This protein binds this small molecule.
Small molecule (SMILES): CC(=O)N[C@H]1[C@H](O[C@H]2[C@H](O)[C@@H](NC(C)=O)CO[C@@H]2CO)O[C@H](CO)[C@@H](O)[C@@H]1O

Sequence of chain 1.B:
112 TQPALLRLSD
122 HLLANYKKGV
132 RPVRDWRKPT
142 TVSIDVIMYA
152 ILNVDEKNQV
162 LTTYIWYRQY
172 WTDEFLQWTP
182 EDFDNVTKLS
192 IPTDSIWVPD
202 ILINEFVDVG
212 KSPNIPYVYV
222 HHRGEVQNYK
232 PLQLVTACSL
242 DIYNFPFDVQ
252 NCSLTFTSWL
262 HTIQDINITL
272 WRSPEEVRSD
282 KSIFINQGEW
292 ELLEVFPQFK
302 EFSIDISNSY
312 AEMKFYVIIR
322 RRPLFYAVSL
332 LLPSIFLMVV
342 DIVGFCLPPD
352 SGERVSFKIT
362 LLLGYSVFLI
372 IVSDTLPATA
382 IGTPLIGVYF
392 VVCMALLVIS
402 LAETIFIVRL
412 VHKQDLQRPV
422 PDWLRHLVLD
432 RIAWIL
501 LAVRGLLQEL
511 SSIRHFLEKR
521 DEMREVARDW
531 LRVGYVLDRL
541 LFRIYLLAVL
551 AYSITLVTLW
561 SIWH

Binding-site contacts:
Ligand atom C8 contacts residue ILE319 of chain 1.B at 3.6 Å (hydrophobic).
Ligand atom O7 contacts residue LYS301 of chain 1.B at 3.3 Å (salt-bridge).
Ligand atom O5 contacts residue TYR317 of chain 1.B at 4.2 Å.
Ligand atom C7 contacts residue TYR317 of chain 1.B at 4.1 Å (hydrophobic).
Ligand atom C1 contacts residue TYR317 of chain 1.B at 4.3 Å (hydrophobic).
Ligand atom O5 contacts residue PHE297 of chain 1.B at 4.3 Å.
Ligand atom O7 contacts residue TYR317 of chain 1.B at 3.4 Å (h-bond).
Ligand atom C6 contacts residue PHE297 of chain 1.B at 4.3 Å (hydrophobic).
Ligand atom O6 contacts residue PHE297 of chain 1.B at 3.9 Å.
Ligand atom N2 contacts residue ILE319 of chain 1.B at 3.9 Å.
Ligand atom C1 contacts residue ASN252 of chain 1.B at 1.4 Å.
Ligand atom C5 contacts residue TYR317 of chain 1.B at 3.7 Å (hydrophobic).
Ligand atom C7 contacts residue LYS301 of chain 1.B at 4.4 Å.
Ligand atom C5 contacts residue ASN252 of chain 1.B at 3.7 Å.
Ligand atom C3 contacts residue ASN252 of chain 1.B at 3.8 Å.
Ligand atom C7 contacts residue ASN252 of chain 1.B at 3.5 Å.
Ligand atom C6 contacts residue TYR317 of chain 1.B at 3.8 Å (hydrophobic).
Ligand atom C2 contacts residue ASN252 of chain 1.B at 2.5 Å.
Ligand atom C7 contacts residue ILE319 of chain 1.B at 4.2 Å (hydrophobic).
Ligand atom O5 contacts residue ASN252 of chain 1.B at 2.4 Å (h-bond).
Ligand atom C8 contacts residue GLU295 of chain 1.B at 4.2 Å.
Ligand atom O4 contacts residue TYR317 of chain 1.B at 3.9 Å.
Ligand atom O7 contacts residue ASN252 of chain 1.B at 3.6 Å.
Ligand atom N2 contacts residue ASN252 of chain 1.B at 2.9 Å (h-bond).
Ligand atom C4 contacts residue ASN252 of chain 1.B at 4.2 Å.